Sequence of chain 1.B:
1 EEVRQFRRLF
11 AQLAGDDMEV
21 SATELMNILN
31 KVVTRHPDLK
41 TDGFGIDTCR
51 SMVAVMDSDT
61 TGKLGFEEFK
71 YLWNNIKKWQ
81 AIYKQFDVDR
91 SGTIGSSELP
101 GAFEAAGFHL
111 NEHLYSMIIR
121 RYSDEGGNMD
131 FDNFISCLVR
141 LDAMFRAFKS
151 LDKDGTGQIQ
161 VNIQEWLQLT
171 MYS

A small-molecule ligand and the protein it binds are described below.
Small molecule (SMILES): CC[C@H](C)[C@H](NC(=O)[C@H](C)NC(=O)[C@H](CCCCN)NC(=O)[C@H](C)N)C(=O)N[C@@H](C)C=O

Binding-site contacts:
Ligand atom C contacts residue GLY107 of chain 1.A at 4.0 Å.
Ligand atom CG1 contacts residue LEU110 of chain 1.A at 3.9 Å (hydrophobic).
Ligand atom CD1 contacts residue PHE145 of chain 1.A at 4.0 Å (hydrophobic).
Ligand atom O contacts residue HIS109 of chain 1.A at 4.0 Å.
Ligand atom N contacts residue LYS149 of chain 1.A at 3.1 Å (salt-bridge).
Ligand atom CB contacts residue PHE108 of chain 1.A at 3.3 Å (hydrophobic).
Ligand atom N contacts residue ASP142 of chain 1.A at 3.5 Å (salt-bridge).
Ligand atom O contacts residue PHE145 of chain 1.A at 2.9 Å.
Ligand atom N contacts residue GLY107 of chain 1.A at 3.8 Å.
Ligand atom N contacts residue PHE145 of chain 1.A at 3.3 Å.
Ligand atom C contacts residue PHE145 of chain 1.A at 3.8 Å (hydrophobic).
Ligand atom O contacts residue ALA106 of chain 1.A at 3.9 Å.
Ligand atom CD1 contacts residue ILE163 of chain 1.B at 3.2 Å (hydrophobic).
Ligand atom CG1 contacts residue HIS109 of chain 1.A at 3.0 Å.
Ligand atom N contacts residue PHE108 of chain 1.A at 4.0 Å.
Ligand atom C contacts residue HIS109 of chain 1.A at 3.4 Å.
Ligand atom CG1 contacts residue PHE145 of chain 1.A at 3.8 Å (hydrophobic).
Ligand atom CB contacts residue GLY107 of chain 1.A at 3.5 Å.
Ligand atom NZ contacts residue GLY107 of chain 1.A at 3.6 Å.
Ligand atom N contacts residue HIS109 of chain 1.A at 4.0 Å.
Ligand atom N contacts residue GLY107 of chain 1.A at 3.9 Å.
Ligand atom O contacts residue PHE145 of chain 1.A at 3.3 Å.
Ligand atom O contacts residue GLY107 of chain 1.A at 3.2 Å (h-bond).
Ligand atom CA contacts residue ASP142 of chain 1.A at 3.6 Å.
Ligand atom CA contacts residue HIS109 of chain 1.A at 3.5 Å.
Ligand atom CA contacts residue PHE108 of chain 1.A at 3.1 Å (hydrophobic).
Ligand atom CD1 contacts residue LEU167 of chain 1.B at 3.8 Å (hydrophobic).
Ligand atom O contacts residue HIS109 of chain 1.A at 3.9 Å.
Ligand atom CB contacts residue ASP142 of chain 1.A at 2.8 Å.
Ligand atom CG contacts residue GLY107 of chain 1.A at 2.8 Å.
Ligand atom N contacts residue HIS109 of chain 1.A at 3.1 Å (h-bond).
Ligand atom C contacts residue PHE108 of chain 1.A at 3.6 Å (hydrophobic).
Ligand atom CB contacts residue HIS109 of chain 1.A at 2.8 Å.
Ligand atom C contacts residue PHE145 of chain 1.A at 3.9 Å (hydrophobic).
Ligand atom CA contacts residue PHE145 of chain 1.A at 4.1 Å (hydrophobic).
Ligand atom N contacts residue PHE145 of chain 1.A at 3.8 Å.
Ligand atom C contacts residue GLY107 of chain 1.A at 3.9 Å.
Ligand atom CA contacts residue GLY107 of chain 1.A at 3.1 Å.
Ligand atom CB contacts residue LEU110 of chain 1.A at 4.0 Å (hydrophobic).
Ligand atom CA contacts residue HIS109 of chain 1.A at 3.9 Å.

Sequence of chain 1.A:
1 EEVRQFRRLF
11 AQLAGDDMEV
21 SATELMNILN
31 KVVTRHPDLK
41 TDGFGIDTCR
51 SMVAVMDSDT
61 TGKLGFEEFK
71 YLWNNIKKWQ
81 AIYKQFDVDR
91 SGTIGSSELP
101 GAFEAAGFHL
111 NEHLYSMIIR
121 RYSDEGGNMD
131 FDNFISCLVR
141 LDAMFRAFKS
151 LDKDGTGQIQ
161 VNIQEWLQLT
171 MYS